Binding-site contacts:
Ligand atom CAC contacts residue FAD1 of chain 1.B at 3.8 Å.
Ligand atom CAY contacts residue THR52 of chain 1.A at 3.5 Å.
Ligand atom CAI contacts residue FAD1 of chain 1.B at 3.6 Å.
Ligand atom CAN contacts residue ILE128 of chain 1.A at 3.9 Å (hydrophobic).
Ligand atom CBB contacts residue FAD1 of chain 1.B at 3.5 Å.
Ligand atom CAJ contacts residue DMS1 of chain 1.F at 3.7 Å.
Ligand atom NAL contacts residue FAD1 of chain 1.B at 3.8 Å.
Ligand atom CAY contacts residue FAD1 of chain 1.B at 3.2 Å.
Ligand atom CAW contacts residue FAD1 of chain 1.B at 3.5 Å.
Ligand atom CAX contacts residue ILE128 of chain 1.A at 4.1 Å (hydrophobic).
Ligand atom CAY contacts residue CYS258 of chain 1.A at 3.7 Å (hydrophobic).
Ligand atom CBA contacts residue CYS258 of chain 1.A at 3.6 Å (hydrophobic).
Ligand atom CAG contacts residue FAD1 of chain 1.B at 3.9 Å.
Ligand atom CAZ contacts residue THR52 of chain 1.A at 3.5 Å.
Ligand atom CAT contacts residue FAD1 of chain 1.B at 3.0 Å.
Ligand atom CAK contacts residue FAD1 of chain 1.B at 3.6 Å.
Ligand atom CAM contacts residue FAD1 of chain 1.B at 3.1 Å.
Ligand atom NAV contacts residue DMS1 of chain 1.F at 3.8 Å.
Ligand atom CAX contacts residue FAD1 of chain 1.B at 3.3 Å.
Ligand atom CAX contacts residue GLY129 of chain 1.A at 4.1 Å.
Ligand atom CAY contacts residue THR131 of chain 1.A at 3.7 Å.
Ligand atom OAA contacts residue FAD1 of chain 1.B at 3.6 Å.
Ligand atom OAA contacts residue CYS258 of chain 1.A at 4.1 Å.
Ligand atom CAZ contacts residue FAD1 of chain 1.B at 3.5 Å.
Ligand atom CAI contacts residue DMS1 of chain 1.F at 4.1 Å.
Ligand atom CAY contacts residue GLY129 of chain 1.A at 4.1 Å.
Ligand atom CAB contacts residue CYS258 of chain 1.A at 4.0 Å (hydrophobic).
Ligand atom CAF contacts residue FAD1 of chain 1.B at 4.1 Å.
Ligand atom CAS contacts residue FAD1 of chain 1.B at 4.0 Å.
Ligand atom CAE contacts residue GLU281 of chain 1.A at 4.0 Å.
Ligand atom CAJ contacts residue FAD1 of chain 1.B at 3.9 Å.
Ligand atom CAP contacts residue DMS1 of chain 1.F at 3.5 Å.
Ligand atom CAZ contacts residue CYS258 of chain 1.A at 3.3 Å (hydrophobic).
Ligand atom CBA contacts residue FAD1 of chain 1.B at 3.4 Å.
Ligand atom CAH contacts residue FAD1 of chain 1.B at 3.7 Å.
Ligand atom CAB contacts residue FAD1 of chain 1.B at 3.5 Å.
Ligand atom CAQ contacts residue DMS1 of chain 1.F at 3.9 Å.
Ligand atom CAD contacts residue FAD1 of chain 1.B at 4.0 Å.
Ligand atom CAK contacts residue DMS1 of chain 1.F at 3.8 Å.
Ligand atom NAV contacts residue FAD1 of chain 1.B at 3.4 Å (h-bond).

This small molecule binds to this protein.
Small molecule (SMILES): O=C1c2ccccc2-c2cc(N3CCC4(CC3)OCCO4)nc3cccc1c23

Sequence of chain 1.A:
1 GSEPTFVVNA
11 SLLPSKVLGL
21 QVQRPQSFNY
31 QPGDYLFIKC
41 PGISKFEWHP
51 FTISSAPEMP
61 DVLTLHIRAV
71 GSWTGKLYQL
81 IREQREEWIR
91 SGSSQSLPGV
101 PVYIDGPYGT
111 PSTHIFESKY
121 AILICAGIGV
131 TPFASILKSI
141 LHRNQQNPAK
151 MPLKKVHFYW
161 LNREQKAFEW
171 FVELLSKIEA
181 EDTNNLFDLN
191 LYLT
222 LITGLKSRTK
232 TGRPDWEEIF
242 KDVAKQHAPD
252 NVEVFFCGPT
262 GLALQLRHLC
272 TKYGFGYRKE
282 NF